This protein binds this small molecule.
Small molecule (SMILES): C[C@@H](O)[C@@H](C)O

Binding-site contacts:
Ligand atom C2 contacts residue LEU172 of chain 4.A at 3.6 Å (hydrophobic).
Ligand atom C1 contacts residue LEU172 of chain 4.A at 3.7 Å (hydrophobic).
Ligand atom C3 contacts residue LEU172 of chain 4.A at 4.4 Å (hydrophobic).
Ligand atom O6 contacts residue LEU172 of chain 4.A at 4.0 Å.
Ligand atom C1 contacts residue ILE260 of chain 4.A at 4.3 Å (hydrophobic).
Ligand atom C4 contacts residue GLU256 of chain 4.A at 3.9 Å.
Ligand atom C1 contacts residue ASN259 of chain 4.A at 4.4 Å.
Ligand atom O6 contacts residue LYS175 of chain 4.A at 4.2 Å.
Ligand atom C1 contacts residue GLU256 of chain 4.A at 4.5 Å.

Sequence of chain 4.A:
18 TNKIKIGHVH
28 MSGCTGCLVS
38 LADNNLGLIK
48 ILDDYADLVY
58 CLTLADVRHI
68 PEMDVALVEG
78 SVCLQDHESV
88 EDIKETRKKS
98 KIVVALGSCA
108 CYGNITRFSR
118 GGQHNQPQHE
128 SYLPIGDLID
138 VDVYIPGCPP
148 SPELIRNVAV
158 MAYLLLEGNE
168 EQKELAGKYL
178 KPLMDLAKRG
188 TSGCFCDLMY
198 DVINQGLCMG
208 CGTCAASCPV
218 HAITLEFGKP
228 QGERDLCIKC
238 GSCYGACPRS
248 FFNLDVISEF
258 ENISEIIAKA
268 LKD